Binding-site contacts:
Ligand atom C7 contacts residue ASN603 of chain 1.B at 3.1 Å.
Ligand atom C3 contacts residue ASN603 of chain 1.B at 4.2 Å.
Ligand atom O3 contacts residue ASN603 of chain 1.B at 4.0 Å.
Ligand atom C4 contacts residue ASN603 of chain 1.B at 4.3 Å.
Ligand atom O7 contacts residue ASN603 of chain 1.B at 2.8 Å (h-bond).
Ligand atom C1 contacts residue ASN603 of chain 1.B at 4.3 Å.
Ligand atom C8 contacts residue ASN603 of chain 1.B at 4.1 Å.
Ligand atom N2 contacts residue ASN603 of chain 1.B at 3.4 Å (h-bond).
Ligand atom C2 contacts residue ASN603 of chain 1.B at 3.4 Å.

The small molecule below binds the protein below.
Small molecule (SMILES): CC(=O)N[C@@H]1[C@@H](O)[C@H](O)[C@@H](CO)O[C@H]1O

Sequence of chain 1.B:
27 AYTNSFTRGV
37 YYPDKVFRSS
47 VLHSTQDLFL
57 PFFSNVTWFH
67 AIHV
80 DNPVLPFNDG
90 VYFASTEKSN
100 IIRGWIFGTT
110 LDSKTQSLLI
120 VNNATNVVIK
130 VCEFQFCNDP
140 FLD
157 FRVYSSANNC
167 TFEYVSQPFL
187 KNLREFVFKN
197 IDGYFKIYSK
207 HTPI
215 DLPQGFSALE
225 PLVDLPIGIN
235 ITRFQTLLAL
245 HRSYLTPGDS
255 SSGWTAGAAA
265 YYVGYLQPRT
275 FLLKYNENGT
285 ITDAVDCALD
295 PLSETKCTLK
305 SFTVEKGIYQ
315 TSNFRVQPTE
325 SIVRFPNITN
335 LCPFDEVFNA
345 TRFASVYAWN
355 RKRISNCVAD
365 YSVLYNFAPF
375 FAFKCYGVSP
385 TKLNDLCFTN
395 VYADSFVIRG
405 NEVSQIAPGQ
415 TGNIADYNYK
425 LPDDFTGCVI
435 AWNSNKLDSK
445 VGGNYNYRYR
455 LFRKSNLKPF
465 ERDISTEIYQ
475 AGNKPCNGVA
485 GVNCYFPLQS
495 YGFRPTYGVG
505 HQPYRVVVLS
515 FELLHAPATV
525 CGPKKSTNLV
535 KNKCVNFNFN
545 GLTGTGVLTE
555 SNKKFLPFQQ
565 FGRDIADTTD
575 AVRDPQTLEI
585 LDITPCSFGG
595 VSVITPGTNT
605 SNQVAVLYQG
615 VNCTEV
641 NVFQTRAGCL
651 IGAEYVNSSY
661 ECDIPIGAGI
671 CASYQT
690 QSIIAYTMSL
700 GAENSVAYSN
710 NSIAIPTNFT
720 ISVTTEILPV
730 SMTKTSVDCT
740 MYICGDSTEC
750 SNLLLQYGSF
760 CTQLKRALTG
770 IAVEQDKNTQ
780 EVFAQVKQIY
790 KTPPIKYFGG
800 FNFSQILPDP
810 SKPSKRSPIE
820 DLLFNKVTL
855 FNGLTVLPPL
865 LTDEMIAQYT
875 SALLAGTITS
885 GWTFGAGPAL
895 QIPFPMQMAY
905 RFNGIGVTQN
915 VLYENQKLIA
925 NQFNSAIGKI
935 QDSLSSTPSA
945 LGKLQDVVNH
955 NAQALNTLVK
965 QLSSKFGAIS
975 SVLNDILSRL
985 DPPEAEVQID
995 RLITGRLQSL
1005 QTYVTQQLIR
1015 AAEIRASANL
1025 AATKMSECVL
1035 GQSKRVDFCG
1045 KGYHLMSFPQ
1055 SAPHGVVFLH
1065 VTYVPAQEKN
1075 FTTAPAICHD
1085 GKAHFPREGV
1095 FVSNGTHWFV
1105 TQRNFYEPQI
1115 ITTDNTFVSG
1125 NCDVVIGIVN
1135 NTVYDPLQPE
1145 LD